Binding-site contacts:
Ligand atom C3 contacts residue ASN96 of chain 1.F at 3.8 Å.
Ligand atom C4 contacts residue ASN96 of chain 1.F at 4.2 Å.
Ligand atom O7 contacts residue ASN77 of chain 1.F at 3.4 Å (h-bond).
Ligand atom C8 contacts residue ASN77 of chain 1.F at 3.7 Å.
Ligand atom C5 contacts residue ASN96 of chain 1.F at 3.5 Å.
Ligand atom C2 contacts residue GLY75 of chain 1.F at 3.8 Å.
Ligand atom C8 contacts residue LYS76 of chain 1.F at 4.0 Å.
Ligand atom C8 contacts residue NAG1 of chain 1.K at 4.3 Å.
Ligand atom N2 contacts residue ASN96 of chain 1.F at 3.1 Å (h-bond).
Ligand atom C7 contacts residue GLY75 of chain 1.F at 2.9 Å.
Ligand atom O7 contacts residue ASN96 of chain 1.F at 3.4 Å (h-bond).
Ligand atom C2 contacts residue ASN96 of chain 1.F at 2.6 Å.
Ligand atom N2 contacts residue GLY75 of chain 1.F at 2.6 Å (h-bond).
Ligand atom C7 contacts residue ASN96 of chain 1.F at 3.5 Å.
Ligand atom O7 contacts residue GLY75 of chain 1.F at 4.0 Å.
Ligand atom C1 contacts residue GLY75 of chain 1.F at 3.9 Å.
Ligand atom C8 contacts residue GLY75 of chain 1.F at 2.5 Å.
Ligand atom C3 contacts residue GLY75 of chain 1.F at 4.4 Å.
Ligand atom C7 contacts residue ASN77 of chain 1.F at 3.8 Å.
Ligand atom O7 contacts residue NAG1 of chain 1.K at 3.4 Å.
Ligand atom O5 contacts residue ASN96 of chain 1.F at 2.2 Å (h-bond).
Ligand atom C1 contacts residue ASN96 of chain 1.F at 1.4 Å.
Ligand atom C7 contacts residue NAG1 of chain 1.K at 4.3 Å.

Sequence of chain 1.F:
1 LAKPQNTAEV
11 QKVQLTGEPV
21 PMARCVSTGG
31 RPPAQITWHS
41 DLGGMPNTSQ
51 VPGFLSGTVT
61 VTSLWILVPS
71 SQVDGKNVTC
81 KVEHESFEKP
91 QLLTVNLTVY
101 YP

A small-molecule ligand and the protein it binds are described below.
Small molecule (SMILES): CC(=O)N[C@H]1[C@H](O[C@H]2[C@H](O)[C@@H](NC(C)=O)CO[C@@H]2CO)O[C@H](CO)[C@@H](O[C@@H]2O[C@H](CO)[C@@H](O)[C@H](O)[C@@H]2O)[C@@H]1O